Binding-site contacts:
Ligand atom CAP contacts residue NDP1 of chain 1.N at 3.4 Å.
Ligand atom OAI contacts residue MET177 of chain 1.D at 3.8 Å.
Ligand atom CAU contacts residue GLY124 of chain 1.D at 4.0 Å.
Ligand atom CAL contacts residue PHE170 of chain 1.D at 3.5 Å (hydrophobic).
Ligand atom OAX contacts residue NDP1 of chain 1.N at 3.6 Å (h-bond).
Ligand atom CAA contacts residue TYR169 of chain 1.D at 3.7 Å (hydrophobic).
Ligand atom OAB contacts residue MET177 of chain 1.D at 3.6 Å.
Ligand atom CAY contacts residue ILE280 of chain 1.D at 3.6 Å (hydrophobic).
Ligand atom CAA contacts residue ASN173 of chain 1.D at 3.4 Å.
Ligand atom CAN contacts residue PHE170 of chain 1.D at 3.8 Å (hydrophobic).
Ligand atom OAZ contacts residue MET125 of chain 1.D at 3.2 Å (h-bond).
Ligand atom CAD contacts residue PHE277 of chain 1.D at 4.0 Å (hydrophobic).
Ligand atom CAW contacts residue NDP1 of chain 1.N at 3.8 Å.
Ligand atom OAB contacts residue VAL46 of chain 1.E at 3.8 Å.
Ligand atom CAC contacts residue GLY178 of chain 1.D at 4.0 Å.
Ligand atom OAZ contacts residue LYS144 of chain 1.D at 3.9 Å.
Ligand atom OAQ contacts residue NDP1 of chain 1.N at 3.8 Å.
Ligand atom OAI contacts residue GLY178 of chain 1.D at 3.1 Å (h-bond).
Ligand atom CAV contacts residue NDP1 of chain 1.N at 3.8 Å.
Ligand atom CAW contacts residue PHE170 of chain 1.D at 4.0 Å (hydrophobic).
Ligand atom OAX contacts residue GLY124 of chain 1.D at 3.4 Å.
Ligand atom CAA contacts residue GLY178 of chain 1.D at 4.0 Å.
Ligand atom OAM contacts residue HIS276 of chain 1.D at 3.5 Å.
Ligand atom OAZ contacts residue NDP1 of chain 1.N at 4.0 Å.
Ligand atom CAT contacts residue HIS276 of chain 1.D at 4.0 Å.
Ligand atom OAB contacts residue THR179 of chain 1.D at 4.0 Å.
Ligand atom CAY contacts residue ALA164 of chain 1.D at 3.8 Å (hydrophobic).
Ligand atom CAY contacts residue MET125 of chain 1.D at 3.8 Å (hydrophobic).
Ligand atom CAY contacts residue NDP1 of chain 1.N at 3.5 Å.
Ligand atom CAR contacts residue HIS276 of chain 1.D at 3.8 Å.
Ligand atom OAM contacts residue PHE170 of chain 1.D at 3.8 Å.
Ligand atom OAB contacts residue GLY178 of chain 1.D at 3.0 Å (h-bond).
Ligand atom CAH contacts residue GLY178 of chain 1.D at 4.0 Å.
Ligand atom CAS contacts residue HIS276 of chain 1.D at 3.5 Å.
Ligand atom CAU contacts residue NDP1 of chain 1.N at 3.8 Å.
Ligand atom CAA contacts residue THR179 of chain 1.D at 3.4 Å.
Ligand atom OAX contacts residue MET125 of chain 1.D at 3.1 Å (h-bond).
Ligand atom OAZ contacts residue GLY124 of chain 1.D at 3.1 Å.
Ligand atom CAA contacts residue GLN176 of chain 1.D at 3.8 Å.
Ligand atom CAT contacts residue NDP1 of chain 1.N at 3.6 Å.

Sequence of chain 1.E:
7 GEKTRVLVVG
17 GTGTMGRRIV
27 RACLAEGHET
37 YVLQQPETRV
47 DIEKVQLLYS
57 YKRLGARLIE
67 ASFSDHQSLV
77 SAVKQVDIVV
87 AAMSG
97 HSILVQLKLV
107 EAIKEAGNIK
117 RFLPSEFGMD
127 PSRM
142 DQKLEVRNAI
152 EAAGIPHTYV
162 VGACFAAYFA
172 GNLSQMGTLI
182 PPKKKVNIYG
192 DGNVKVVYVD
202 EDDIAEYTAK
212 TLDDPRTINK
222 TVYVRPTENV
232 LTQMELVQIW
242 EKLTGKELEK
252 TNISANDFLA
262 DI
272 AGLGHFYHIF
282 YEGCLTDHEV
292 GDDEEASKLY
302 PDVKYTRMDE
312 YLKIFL

The protein below binds the small molecule below.
Small molecule (SMILES): COc1cc(C[C@@H]2CO[C@@H](c3ccc(O)c(OC)c3)[C@@H]2CO)ccc1O

Sequence of chain 1.D:
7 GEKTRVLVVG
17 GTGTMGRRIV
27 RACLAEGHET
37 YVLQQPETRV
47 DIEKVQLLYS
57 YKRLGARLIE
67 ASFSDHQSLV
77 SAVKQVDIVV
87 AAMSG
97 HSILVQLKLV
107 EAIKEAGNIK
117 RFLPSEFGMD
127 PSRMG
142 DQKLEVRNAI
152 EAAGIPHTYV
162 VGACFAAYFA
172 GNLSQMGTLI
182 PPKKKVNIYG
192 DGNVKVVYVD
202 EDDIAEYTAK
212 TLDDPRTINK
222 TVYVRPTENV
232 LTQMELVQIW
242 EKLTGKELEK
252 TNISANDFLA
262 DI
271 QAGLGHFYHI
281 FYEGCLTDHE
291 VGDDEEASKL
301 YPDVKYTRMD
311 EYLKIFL